Sequence of chain 1.B:
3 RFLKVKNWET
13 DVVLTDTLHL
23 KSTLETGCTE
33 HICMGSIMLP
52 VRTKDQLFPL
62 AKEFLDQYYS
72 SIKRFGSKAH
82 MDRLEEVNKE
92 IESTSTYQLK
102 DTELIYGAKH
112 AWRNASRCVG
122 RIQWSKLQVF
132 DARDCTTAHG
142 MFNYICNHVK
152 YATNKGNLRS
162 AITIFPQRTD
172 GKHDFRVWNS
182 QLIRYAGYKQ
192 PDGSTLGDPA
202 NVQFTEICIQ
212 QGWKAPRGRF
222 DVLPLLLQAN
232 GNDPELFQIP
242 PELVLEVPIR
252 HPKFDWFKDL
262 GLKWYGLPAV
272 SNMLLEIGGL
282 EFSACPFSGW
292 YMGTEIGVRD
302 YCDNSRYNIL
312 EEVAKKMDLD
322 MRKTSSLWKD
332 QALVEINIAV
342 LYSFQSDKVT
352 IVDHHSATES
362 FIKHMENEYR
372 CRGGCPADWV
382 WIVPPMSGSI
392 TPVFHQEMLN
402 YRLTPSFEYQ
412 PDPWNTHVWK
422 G

The small molecule below binds the protein below.
Small molecule (SMILES): c1cncc(CCCNCCc2ccnc(-n3ccnc3)n2)c1

Binding-site contacts:
Ligand atom C20 contacts residue HEM1 of chain 1.H at 3.6 Å.
Ligand atom N03 contacts residue VAL271 of chain 1.B at 3.6 Å.
Ligand atom C14 contacts residue ALA270 of chain 1.B at 3.8 Å (hydrophobic).
Ligand atom C12 contacts residue GLU296 of chain 1.B at 4.0 Å.
Ligand atom C6' contacts residue MET40 of chain 1.B at 3.7 Å (hydrophobic).
Ligand atom C12 contacts residue PRO269 of chain 1.B at 4.2 Å (hydrophobic).
Ligand atom C5' contacts residue MET40 of chain 1.B at 4.0 Å (hydrophobic).
Ligand atom C14 contacts residue PRO269 of chain 1.B at 3.6 Å (hydrophobic).
Ligand atom C16 contacts residue VAL271 of chain 1.B at 3.8 Å (hydrophobic).
Ligand atom C04 contacts residue PHE288 of chain 1.B at 4.2 Å (hydrophobic).
Ligand atom N19 contacts residue HEM1 of chain 1.H at 2.6 Å (h-bond).
Ligand atom C21 contacts residue HEM1 of chain 1.H at 3.8 Å.
Ligand atom N01 contacts residue PHE288 of chain 1.B at 4.1 Å.
Ligand atom C15 contacts residue GLN182 of chain 1.B at 3.4 Å.
Ligand atom N13 contacts residue PRO269 of chain 1.B at 3.2 Å.
Ligand atom C16 contacts residue GLU296 of chain 1.B at 4.1 Å.
Ligand atom N1' contacts residue TRP10 of chain 1.A at 4.1 Å.
Ligand atom C14 contacts residue VAL271 of chain 1.B at 4.1 Å (hydrophobic).
Ligand atom N01 contacts residue HEM1 of chain 1.H at 2.2 Å.
Ligand atom N13 contacts residue ALA270 of chain 1.B at 3.6 Å.
Ligand atom C17 contacts residue HEM1 of chain 1.H at 3.2 Å.
Ligand atom C15 contacts residue VAL271 of chain 1.B at 4.2 Å (hydrophobic).
Ligand atom C02 contacts residue VAL271 of chain 1.B at 4.2 Å (hydrophobic).
Ligand atom C05 contacts residue HEM1 of chain 1.H at 3.2 Å.
Ligand atom N11 contacts residue GLU296 of chain 1.B at 3.9 Å.
Ligand atom C05 contacts residue PHE288 of chain 1.B at 3.9 Å (hydrophobic).
Ligand atom C5' contacts residue TRP10 of chain 1.A at 3.9 Å (hydrophobic).
Ligand atom C02 contacts residue HEM1 of chain 1.H at 3.1 Å.
Ligand atom C18 contacts residue HEM1 of chain 1.H at 3.3 Å.
Ligand atom N13 contacts residue VAL271 of chain 1.B at 3.7 Å.
Ligand atom C18 contacts residue VAL271 of chain 1.B at 3.9 Å (hydrophobic).
Ligand atom C04 contacts residue GLY290 of chain 1.B at 4.2 Å.
Ligand atom N11 contacts residue VAL271 of chain 1.B at 3.3 Å.
Ligand atom C12 contacts residue VAL271 of chain 1.B at 3.3 Å (hydrophobic).
Ligand atom C04 contacts residue PRO269 of chain 1.B at 3.5 Å (hydrophobic).
Ligand atom C6' contacts residue TRP10 of chain 1.A at 3.2 Å (hydrophobic).
Ligand atom C05 contacts residue GLY290 of chain 1.B at 4.1 Å.
Ligand atom N11 contacts residue HEM1 of chain 1.H at 4.0 Å.
Ligand atom C14 contacts residue GLN182 of chain 1.B at 3.4 Å.
Ligand atom C04 contacts residue VAL271 of chain 1.B at 4.0 Å (hydrophobic).

Sequence of chain 1.A:
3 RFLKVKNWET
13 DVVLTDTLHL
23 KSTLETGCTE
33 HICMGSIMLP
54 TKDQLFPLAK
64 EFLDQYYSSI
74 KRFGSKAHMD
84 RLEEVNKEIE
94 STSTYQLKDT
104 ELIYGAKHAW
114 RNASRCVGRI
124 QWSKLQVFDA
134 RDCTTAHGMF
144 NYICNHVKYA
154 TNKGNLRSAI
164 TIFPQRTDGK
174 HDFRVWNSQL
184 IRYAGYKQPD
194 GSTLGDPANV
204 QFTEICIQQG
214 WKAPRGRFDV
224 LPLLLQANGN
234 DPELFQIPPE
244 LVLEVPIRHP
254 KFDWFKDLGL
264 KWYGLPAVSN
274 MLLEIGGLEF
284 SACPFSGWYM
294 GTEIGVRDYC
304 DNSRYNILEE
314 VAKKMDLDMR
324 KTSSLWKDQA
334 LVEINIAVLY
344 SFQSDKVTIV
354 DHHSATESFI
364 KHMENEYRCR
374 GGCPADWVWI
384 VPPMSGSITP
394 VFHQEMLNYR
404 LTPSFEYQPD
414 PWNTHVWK